Sequence of chain 1.G:
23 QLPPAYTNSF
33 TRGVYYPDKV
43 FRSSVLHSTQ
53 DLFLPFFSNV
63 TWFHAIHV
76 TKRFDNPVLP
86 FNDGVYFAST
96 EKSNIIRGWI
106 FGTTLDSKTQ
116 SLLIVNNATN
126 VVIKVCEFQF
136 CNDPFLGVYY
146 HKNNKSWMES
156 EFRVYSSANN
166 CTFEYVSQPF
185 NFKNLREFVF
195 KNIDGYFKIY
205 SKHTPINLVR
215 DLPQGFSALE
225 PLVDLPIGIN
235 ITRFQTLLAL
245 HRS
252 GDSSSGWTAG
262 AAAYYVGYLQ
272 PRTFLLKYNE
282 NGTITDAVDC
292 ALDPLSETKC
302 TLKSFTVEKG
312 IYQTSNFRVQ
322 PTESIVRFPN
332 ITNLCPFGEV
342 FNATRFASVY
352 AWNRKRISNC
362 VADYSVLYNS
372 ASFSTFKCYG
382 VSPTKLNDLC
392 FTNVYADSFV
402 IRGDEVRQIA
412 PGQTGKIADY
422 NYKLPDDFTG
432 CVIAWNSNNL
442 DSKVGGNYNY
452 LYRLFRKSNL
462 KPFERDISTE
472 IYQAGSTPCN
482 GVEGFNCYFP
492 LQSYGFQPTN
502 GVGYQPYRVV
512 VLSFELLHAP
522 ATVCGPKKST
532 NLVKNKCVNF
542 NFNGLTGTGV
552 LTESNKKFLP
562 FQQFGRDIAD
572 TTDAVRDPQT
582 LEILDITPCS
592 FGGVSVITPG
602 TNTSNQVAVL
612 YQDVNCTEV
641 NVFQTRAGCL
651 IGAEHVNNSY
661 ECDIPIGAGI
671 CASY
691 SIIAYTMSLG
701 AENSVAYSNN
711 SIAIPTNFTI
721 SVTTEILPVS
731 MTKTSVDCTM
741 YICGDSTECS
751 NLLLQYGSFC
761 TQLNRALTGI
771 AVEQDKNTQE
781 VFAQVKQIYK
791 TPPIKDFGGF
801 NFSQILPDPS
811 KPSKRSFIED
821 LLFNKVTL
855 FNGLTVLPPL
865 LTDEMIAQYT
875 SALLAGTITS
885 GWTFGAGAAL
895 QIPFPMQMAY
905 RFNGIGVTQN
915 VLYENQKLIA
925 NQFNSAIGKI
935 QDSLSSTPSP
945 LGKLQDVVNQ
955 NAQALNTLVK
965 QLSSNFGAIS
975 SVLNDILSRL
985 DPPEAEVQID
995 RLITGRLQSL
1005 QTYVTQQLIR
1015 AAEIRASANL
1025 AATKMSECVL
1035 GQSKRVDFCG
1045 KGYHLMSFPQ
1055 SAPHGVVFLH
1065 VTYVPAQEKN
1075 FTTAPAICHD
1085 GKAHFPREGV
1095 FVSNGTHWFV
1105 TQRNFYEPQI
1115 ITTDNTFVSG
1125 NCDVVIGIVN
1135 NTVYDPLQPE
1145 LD

Binding-site contacts:
Ligand atom O4 contacts residue LEU922 of chain 1.G at 4.0 Å.
Ligand atom C3 contacts residue ASN717 of chain 1.G at 3.8 Å.
Ligand atom C1 contacts residue GLN1071 of chain 1.G at 4.2 Å.
Ligand atom C1 contacts residue LEU922 of chain 1.G at 4.1 Å (hydrophobic).
Ligand atom C4 contacts residue ASN717 of chain 1.G at 4.2 Å.
Ligand atom C5 contacts residue LEU922 of chain 1.G at 4.1 Å (hydrophobic).
Ligand atom C2 contacts residue ASN717 of chain 1.G at 2.5 Å.
Ligand atom O7 contacts residue ASN717 of chain 1.G at 3.3 Å (h-bond).
Ligand atom O5 contacts residue GLN1071 of chain 1.G at 3.8 Å.
Ligand atom C7 contacts residue ASN717 of chain 1.G at 3.4 Å.
Ligand atom N2 contacts residue ASN717 of chain 1.G at 3.0 Å (h-bond).
Ligand atom C1 contacts residue ASN717 of chain 1.G at 1.4 Å.
Ligand atom C4 contacts residue LEU922 of chain 1.G at 4.5 Å (hydrophobic).
Ligand atom C5 contacts residue ASN717 of chain 1.G at 3.6 Å.
Ligand atom C5 contacts residue GLN926 of chain 1.G at 4.2 Å.
Ligand atom O7 contacts residue GLN1071 of chain 1.G at 3.6 Å (h-bond).
Ligand atom C2 contacts residue GLN1071 of chain 1.G at 4.4 Å.
Ligand atom O6 contacts residue LEU922 of chain 1.G at 4.2 Å.
Ligand atom O6 contacts residue GLN926 of chain 1.G at 4.0 Å.
Ligand atom C3 contacts residue LEU922 of chain 1.G at 4.4 Å (hydrophobic).
Ligand atom C6 contacts residue GLN926 of chain 1.G at 4.2 Å.
Ligand atom O5 contacts residue ASN717 of chain 1.G at 2.3 Å (h-bond).

This protein binds this small molecule.
Small molecule (SMILES): CC(=O)N[C@@H]1[C@@H](O)[C@H](O)[C@@H](CO)O[C@H]1O